This small molecule binds to this protein.
Small molecule (SMILES): O=C(Cc1cccnc1)N[C@H](CS[C@H](Cc1ccccc1)C(=O)NCc1cccnc1)Cc1ccccc1

Binding-site contacts:
Ligand atom C35 contacts residue HEM1 of chain 1.B at 3.3 Å.
Ligand atom C12 contacts residue ARG85 of chain 1.A at 3.6 Å.
Ligand atom C34 contacts residue ALA350 of chain 1.A at 3.6 Å (hydrophobic).
Ligand atom C18 contacts residue PHE284 of chain 1.A at 3.6 Å (hydrophobic).
Ligand atom C09 contacts residue ALA285 of chain 1.A at 3.8 Å (hydrophobic).
Ligand atom C26 contacts residue GLU354 of chain 1.A at 3.7 Å.
Ligand atom N06 contacts residue HEM1 of chain 1.B at 2.3 Å.
Ligand atom C25 contacts residue GLU354 of chain 1.A at 3.6 Å.
Ligand atom O23 contacts residue PHE195 of chain 1.A at 3.7 Å.
Ligand atom C07 contacts residue THR289 of chain 1.A at 3.7 Å.
Ligand atom C33 contacts residue ALA350 of chain 1.A at 3.8 Å (hydrophobic).
Ligand atom C18 contacts residue ILE281 of chain 1.A at 3.5 Å (hydrophobic).
Ligand atom C05 contacts residue HEM1 of chain 1.B at 2.9 Å.
Ligand atom C29 contacts residue PHE195 of chain 1.A at 3.7 Å (hydrophobic).
Ligand atom C21 contacts residue PHE88 of chain 1.A at 3.4 Å (hydrophobic).
Ligand atom C17 contacts residue SER99 of chain 1.A at 3.7 Å.
Ligand atom C07 contacts residue HEM1 of chain 1.B at 3.4 Å.
Ligand atom C18 contacts residue SER99 of chain 1.A at 3.2 Å.
Ligand atom O01 contacts residue SER99 of chain 1.A at 3.1 Å.
Ligand atom C20 contacts residue PHE88 of chain 1.A at 3.7 Å (hydrophobic).
Ligand atom C20 contacts residue ILE100 of chain 1.A at 3.5 Å (hydrophobic).
Ligand atom C19 contacts residue PHE221 of chain 1.A at 3.3 Å (hydrophobic).
Ligand atom C08 contacts residue ARG192 of chain 1.A at 3.6 Å.
Ligand atom C21 contacts residue PHE193 of chain 1.A at 3.8 Å (hydrophobic).
Ligand atom O01 contacts residue ARG85 of chain 1.A at 3.8 Å.
Ligand atom C08 contacts residue ALA285 of chain 1.A at 3.4 Å (hydrophobic).
Ligand atom C31 contacts residue GLU354 of chain 1.A at 3.5 Å.
Ligand atom C37 contacts residue ARG192 of chain 1.A at 3.4 Å.
Ligand atom O01 contacts residue HEM1 of chain 1.B at 3.5 Å.
Ligand atom C20 contacts residue PHE193 of chain 1.A at 3.8 Å (hydrophobic).
Ligand atom C05 contacts residue ALA285 of chain 1.A at 3.6 Å (hydrophobic).
Ligand atom C19 contacts residue ILE100 of chain 1.A at 3.7 Å (hydrophobic).
Ligand atom C17 contacts residue PHE284 of chain 1.A at 3.7 Å (hydrophobic).
Ligand atom N06 contacts residue ALA285 of chain 1.A at 3.5 Å.
Ligand atom C19 contacts residue ILE281 of chain 1.A at 3.3 Å (hydrophobic).
Ligand atom S13 contacts residue ARG85 of chain 1.A at 3.8 Å.
Ligand atom C07 contacts residue ALA285 of chain 1.A at 3.3 Å (hydrophobic).
Ligand atom C08 contacts residue THR289 of chain 1.A at 3.6 Å.
Ligand atom C34 contacts residue HEM1 of chain 1.B at 3.3 Å.
Ligand atom C20 contacts residue PHE221 of chain 1.A at 3.5 Å (hydrophobic).

Sequence of chain 1.A:
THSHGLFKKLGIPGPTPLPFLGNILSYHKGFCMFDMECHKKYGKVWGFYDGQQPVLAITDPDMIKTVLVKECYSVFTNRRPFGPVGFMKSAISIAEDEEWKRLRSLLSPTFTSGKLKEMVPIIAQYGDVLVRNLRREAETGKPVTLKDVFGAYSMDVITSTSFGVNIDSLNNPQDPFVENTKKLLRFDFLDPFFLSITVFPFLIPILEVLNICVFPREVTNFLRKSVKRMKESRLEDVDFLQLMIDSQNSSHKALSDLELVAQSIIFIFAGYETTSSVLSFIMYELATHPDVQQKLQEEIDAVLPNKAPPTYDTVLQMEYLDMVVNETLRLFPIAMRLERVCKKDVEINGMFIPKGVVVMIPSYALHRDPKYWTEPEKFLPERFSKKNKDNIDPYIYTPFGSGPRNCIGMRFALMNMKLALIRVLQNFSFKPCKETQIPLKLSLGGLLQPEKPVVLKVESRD